The small molecule below binds the protein below.
Small molecule (SMILES): CC(C)CCC[C@@H](C)[C@H]1CC[C@H]2[C@@H]3CC=C4C[C@@H](O)CC[C@]4(C)[C@H]3CC[C@]12C

Sequence of chain 1.D:
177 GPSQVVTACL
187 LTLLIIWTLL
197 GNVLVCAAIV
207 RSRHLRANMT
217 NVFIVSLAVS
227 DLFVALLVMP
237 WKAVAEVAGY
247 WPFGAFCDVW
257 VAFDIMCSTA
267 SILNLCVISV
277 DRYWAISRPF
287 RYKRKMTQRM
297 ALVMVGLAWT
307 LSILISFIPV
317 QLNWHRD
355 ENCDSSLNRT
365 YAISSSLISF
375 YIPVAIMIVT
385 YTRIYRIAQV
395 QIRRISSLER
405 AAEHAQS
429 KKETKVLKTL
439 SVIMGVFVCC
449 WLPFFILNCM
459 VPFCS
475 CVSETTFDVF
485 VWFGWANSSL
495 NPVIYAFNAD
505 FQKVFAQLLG

Binding-site contacts:
Ligand atom C2 contacts residue TYR389 of chain 1.D at 3.9 Å (hydrophobic).
Ligand atom C4 contacts residue THR386 of chain 1.D at 4.2 Å.
Ligand atom C26 contacts residue VAL446 of chain 1.D at 4.4 Å (hydrophobic).
Ligand atom C5 contacts residue THR386 of chain 1.D at 3.9 Å.
Ligand atom O1 contacts residue TYR389 of chain 1.D at 3.6 Å.
Ligand atom C8 contacts residue THR386 of chain 1.D at 4.3 Å.
Ligand atom C18 contacts residue THR386 of chain 1.D at 4.4 Å.
Ligand atom C15 contacts residue ILE382 of chain 1.D at 4.3 Å (hydrophobic).
Ligand atom C16 contacts residue ILE382 of chain 1.D at 4.3 Å (hydrophobic).
Ligand atom C18 contacts residue ILE382 of chain 1.D at 4.0 Å (hydrophobic).
Ligand atom C6 contacts residue THR386 of chain 1.D at 3.8 Å.
Ligand atom C3 contacts residue TYR389 of chain 1.D at 4.3 Å (hydrophobic).
Ligand atom C25 contacts residue ILE382 of chain 1.D at 3.9 Å (hydrophobic).
Ligand atom C26 contacts residue LEU450 of chain 1.D at 4.0 Å (hydrophobic).
Ligand atom C22 contacts residue ILE382 of chain 1.D at 4.4 Å (hydrophobic).
Ligand atom C23 contacts residue ILE382 of chain 1.D at 3.8 Å (hydrophobic).
Ligand atom C20 contacts residue ILE382 of chain 1.D at 4.4 Å (hydrophobic).
Ligand atom C24 contacts residue ILE382 of chain 1.D at 4.2 Å (hydrophobic).
Ligand atom C7 contacts residue THR386 of chain 1.D at 4.3 Å.
Ligand atom C19 contacts residue THR386 of chain 1.D at 4.0 Å.